Sequence of chain 1.P:
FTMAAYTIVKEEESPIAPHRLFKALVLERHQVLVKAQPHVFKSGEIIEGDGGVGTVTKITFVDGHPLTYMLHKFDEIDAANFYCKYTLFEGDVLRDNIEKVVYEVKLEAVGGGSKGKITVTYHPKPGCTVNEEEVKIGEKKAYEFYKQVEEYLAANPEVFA

This protein binds this small molecule.
Small molecule (SMILES): O=S(=O)(O)c1cccc2cccc(Nc3ccccc3)c12

Binding-site contacts:
Ligand atom C13 contacts residue THR57 of chain 1.V at 4.2 Å.
Ligand atom O1 contacts residue GLY114 of chain 1.T at 3.9 Å.
Ligand atom O3 contacts residue GLU50 of chain 1.V at 3.8 Å.
Ligand atom C5 contacts residue LYS25 of chain 1.P at 4.2 Å.
Ligand atom O1 contacts residue GLY51 of chain 1.V at 4.2 Å.
Ligand atom C1 contacts residue GLY114 of chain 1.T at 4.1 Å.
Ligand atom C3 contacts residue PHE84 of chain 1.P at 4.0 Å (hydrophobic).
Ligand atom C15 contacts residue ALA82 of chain 1.P at 3.5 Å (hydrophobic).
Ligand atom C12 contacts residue GLY51 of chain 1.V at 3.2 Å.
Ligand atom C10 contacts residue GLY114 of chain 1.T at 3.8 Å.
Ligand atom C3 contacts residue ALA81 of chain 1.P at 3.4 Å (hydrophobic).
Ligand atom C13 contacts residue GLY56 of chain 1.V at 4.1 Å.
Ligand atom C6 contacts residue HIS21 of chain 1.P at 3.6 Å.
Ligand atom C3 contacts residue PHE24 of chain 1.P at 4.3 Å (hydrophobic).
Ligand atom C16 contacts residue ALA81 of chain 1.P at 3.4 Å (hydrophobic).
Ligand atom C15 contacts residue ALA81 of chain 1.P at 3.5 Å (hydrophobic).
Ligand atom C16 contacts residue ALA82 of chain 1.P at 3.9 Å (hydrophobic).
Ligand atom O3 contacts residue GLY51 of chain 1.V at 2.7 Å (h-bond).
Ligand atom C4 contacts residue HIS21 of chain 1.P at 4.2 Å.
Ligand atom C2 contacts residue GLY113 of chain 1.T at 3.9 Å.
Ligand atom C13 contacts residue GLU50 of chain 1.V at 4.0 Å.
Ligand atom C2 contacts residue ALA81 of chain 1.P at 3.6 Å (hydrophobic).
Ligand atom C8 contacts residue GLY114 of chain 1.T at 4.2 Å.
Ligand atom C1 contacts residue GLY113 of chain 1.T at 4.2 Å.
Ligand atom C5 contacts residue GLY114 of chain 1.T at 4.0 Å.
Ligand atom C7 contacts residue HIS21 of chain 1.P at 3.7 Å.
Ligand atom C6 contacts residue LYS25 of chain 1.P at 3.5 Å.
Ligand atom C14 contacts residue VAL55 of chain 1.V at 3.8 Å (hydrophobic).
Ligand atom O1 contacts residue GLU50 of chain 1.V at 3.6 Å.
Ligand atom C4 contacts residue PHE84 of chain 1.P at 4.1 Å (hydrophobic).
Ligand atom C11 contacts residue GLY51 of chain 1.V at 3.8 Å.
Ligand atom S contacts residue GLY51 of chain 1.V at 3.9 Å.
Ligand atom N contacts residue GLY51 of chain 1.V at 3.9 Å.
Ligand atom C7 contacts residue GLY114 of chain 1.T at 4.3 Å.
Ligand atom C13 contacts residue GLY51 of chain 1.V at 3.8 Å.
Ligand atom C9 contacts residue GLY114 of chain 1.T at 4.2 Å.
Ligand atom C12 contacts residue GLU50 of chain 1.V at 3.6 Å.
Ligand atom C5 contacts residue HIS21 of chain 1.P at 4.2 Å.
Ligand atom C7 contacts residue LYS25 of chain 1.P at 3.9 Å.
Ligand atom C3 contacts residue GLY113 of chain 1.T at 4.1 Å.

Sequence of chain 1.V:
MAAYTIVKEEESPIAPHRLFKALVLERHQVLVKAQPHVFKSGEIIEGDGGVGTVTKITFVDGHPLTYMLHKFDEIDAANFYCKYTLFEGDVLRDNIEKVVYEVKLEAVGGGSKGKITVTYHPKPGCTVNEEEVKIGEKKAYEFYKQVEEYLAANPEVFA

Sequence of chain 1.T:
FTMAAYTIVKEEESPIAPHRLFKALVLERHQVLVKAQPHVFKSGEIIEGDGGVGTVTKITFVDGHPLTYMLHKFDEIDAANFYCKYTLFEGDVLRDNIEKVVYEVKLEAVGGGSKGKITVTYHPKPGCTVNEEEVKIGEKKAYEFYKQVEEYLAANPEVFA